The protein below binds the small molecule below.
Small molecule (SMILES): COc1ccc(CCOc2cc(C3=NN(C4CCCCCC4)C(=O)C3(C)C)ccc2OC)cc1

Sequence of chain 1.B:
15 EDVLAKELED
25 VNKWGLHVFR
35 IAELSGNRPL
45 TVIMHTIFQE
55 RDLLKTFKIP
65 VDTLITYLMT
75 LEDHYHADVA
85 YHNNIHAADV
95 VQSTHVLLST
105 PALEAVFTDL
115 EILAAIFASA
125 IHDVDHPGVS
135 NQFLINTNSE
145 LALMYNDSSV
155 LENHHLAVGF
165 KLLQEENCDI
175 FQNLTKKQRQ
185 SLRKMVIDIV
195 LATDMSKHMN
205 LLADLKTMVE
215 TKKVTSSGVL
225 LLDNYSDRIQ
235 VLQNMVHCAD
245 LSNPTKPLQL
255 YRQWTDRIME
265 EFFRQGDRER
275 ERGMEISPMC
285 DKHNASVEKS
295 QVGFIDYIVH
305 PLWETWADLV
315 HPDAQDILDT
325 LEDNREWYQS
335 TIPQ

Binding-site contacts:
Ligand atom C4 contacts residue MET283 of chain 1.B at 3.3 Å (hydrophobic).
Ligand atom C27 contacts residue MET283 of chain 1.B at 3.8 Å (hydrophobic).
Ligand atom C13 contacts residue GLN295 of chain 1.B at 3.9 Å.
Ligand atom C5 contacts residue MET283 of chain 1.B at 3.4 Å (hydrophobic).
Ligand atom C5 contacts residue SER294 of chain 1.B at 3.6 Å.
Ligand atom C26 contacts residue SER294 of chain 1.B at 2.8 Å.
Ligand atom O3 contacts residue MET199 of chain 1.B at 3.3 Å.
Ligand atom O2 contacts residue ILE262 of chain 1.B at 3.6 Å.
Ligand atom C27 contacts residue PHE298 of chain 1.B at 3.8 Å (hydrophobic).
Ligand atom C22 contacts residue MET199 of chain 1.B at 3.8 Å (hydrophobic).
Ligand atom C4 contacts residue PHE298 of chain 1.B at 3.5 Å (hydrophobic).
Ligand atom C12 contacts residue PHE298 of chain 1.B at 3.5 Å (hydrophobic).
Ligand atom C5 contacts residue GLN295 of chain 1.B at 4.0 Å.
Ligand atom O2 contacts residue GLN295 of chain 1.B at 3.0 Å (h-bond).
Ligand atom C25 contacts residue HIS86 of chain 1.B at 3.5 Å.
Ligand atom O1 contacts residue PHE298 of chain 1.B at 3.5 Å.
Ligand atom C13 contacts residue THR259 of chain 1.B at 3.8 Å.
Ligand atom C26 contacts residue PHE298 of chain 1.B at 3.8 Å (hydrophobic).
Ligand atom C24 contacts residue LEU245 of chain 1.B at 3.6 Å (hydrophobic).
Ligand atom C7 contacts residue GLN295 of chain 1.B at 3.8 Å.
Ligand atom C13 contacts residue ILE262 of chain 1.B at 3.9 Å (hydrophobic).
Ligand atom C10 contacts residue PHE298 of chain 1.B at 4.0 Å (hydrophobic).
Ligand atom C9 contacts residue PHE298 of chain 1.B at 3.6 Å (hydrophobic).
Ligand atom C20 contacts residue EDO1 of chain 1.T at 3.8 Å.
Ligand atom C12 contacts residue GLN295 of chain 1.B at 3.9 Å.
Ligand atom C2 contacts residue PHE298 of chain 1.B at 3.6 Å (hydrophobic).
Ligand atom C12 contacts residue ILE262 of chain 1.B at 3.8 Å (hydrophobic).
Ligand atom C6 contacts residue GLN295 of chain 1.B at 3.7 Å.
Ligand atom C13 contacts residue ASN247 of chain 1.B at 3.7 Å.
Ligand atom O2 contacts residue PHE298 of chain 1.B at 4.0 Å.
Ligand atom O1 contacts residue GLN295 of chain 1.B at 2.9 Å (h-bond).
Ligand atom C27 contacts residue SER294 of chain 1.B at 3.5 Å.
Ligand atom C8 contacts residue PHE298 of chain 1.B at 3.6 Å (hydrophobic).
Ligand atom C5 contacts residue PHE298 of chain 1.B at 3.8 Å (hydrophobic).
Ligand atom C3 contacts residue PHE298 of chain 1.B at 3.3 Å (hydrophobic).
Ligand atom C17 contacts residue MET199 of chain 1.B at 4.0 Å (hydrophobic).
Ligand atom C4 contacts residue SER294 of chain 1.B at 3.5 Å.
Ligand atom C11 contacts residue PHE298 of chain 1.B at 3.8 Å (hydrophobic).
Ligand atom C26 contacts residue MET283 of chain 1.B at 3.3 Å (hydrophobic).
Ligand atom C7 contacts residue PHE298 of chain 1.B at 3.4 Å (hydrophobic).